A small-molecule ligand and the protein it binds are described below.
Small molecule (SMILES): c1cn[nH]c1

Binding-site contacts:
Ligand atom C3 contacts residue ASP156 of chain 1.B at 3.8 Å.
Ligand atom N1 contacts residue LEU159 of chain 1.B at 4.2 Å.
Ligand atom C5 contacts residue SER46 of chain 1.B at 3.3 Å.
Ligand atom N1 contacts residue GLY158 of chain 1.B at 4.1 Å.
Ligand atom N2 contacts residue ASP138 of chain 1.B at 3.4 Å (salt-bridge).
Ligand atom N1 contacts residue ASP156 of chain 1.B at 3.5 Å (salt-bridge).
Ligand atom C3 contacts residue ASP138 of chain 1.B at 2.9 Å.
Ligand atom C5 contacts residue GLY158 of chain 1.B at 4.5 Å.
Ligand atom N1 contacts residue SER46 of chain 1.B at 3.6 Å (h-bond).
Ligand atom C4 contacts residue VAL178 of chain 1.B at 4.0 Å (hydrophobic).
Ligand atom N2 contacts residue LEU159 of chain 1.B at 4.5 Å.
Ligand atom N1 contacts residue ARG177 of chain 1.B at 4.3 Å.
Ligand atom C5 contacts residue LEU159 of chain 1.B at 4.4 Å (hydrophobic).
Ligand atom C3 contacts residue ARG177 of chain 1.B at 3.9 Å.
Ligand atom C4 contacts residue LEU159 of chain 1.B at 4.0 Å (hydrophobic).
Ligand atom N2 contacts residue ASP156 of chain 1.B at 2.8 Å (salt-bridge).
Ligand atom C3 contacts residue VAL178 of chain 1.B at 4.4 Å (hydrophobic).
Ligand atom C4 contacts residue ASP138 of chain 1.B at 4.1 Å.
Ligand atom C5 contacts residue ASN175 of chain 1.B at 4.2 Å.
Ligand atom C3 contacts residue LEU159 of chain 1.B at 4.2 Å (hydrophobic).
Ligand atom C5 contacts residue ARG177 of chain 1.B at 3.7 Å.
Ligand atom C4 contacts residue ARG177 of chain 1.B at 3.5 Å.

Sequence of chain 1.B:
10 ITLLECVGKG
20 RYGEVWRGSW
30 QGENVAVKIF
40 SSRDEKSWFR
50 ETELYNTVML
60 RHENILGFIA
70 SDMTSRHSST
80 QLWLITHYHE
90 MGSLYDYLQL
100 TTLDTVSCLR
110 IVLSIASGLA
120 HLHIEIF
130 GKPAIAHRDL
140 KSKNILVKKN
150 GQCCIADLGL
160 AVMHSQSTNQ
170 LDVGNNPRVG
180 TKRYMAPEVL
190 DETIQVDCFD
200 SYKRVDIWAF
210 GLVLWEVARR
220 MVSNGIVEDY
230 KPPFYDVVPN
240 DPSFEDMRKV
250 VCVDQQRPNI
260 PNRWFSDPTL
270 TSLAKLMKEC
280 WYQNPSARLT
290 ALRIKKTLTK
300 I